Sequence of chain 1.C:
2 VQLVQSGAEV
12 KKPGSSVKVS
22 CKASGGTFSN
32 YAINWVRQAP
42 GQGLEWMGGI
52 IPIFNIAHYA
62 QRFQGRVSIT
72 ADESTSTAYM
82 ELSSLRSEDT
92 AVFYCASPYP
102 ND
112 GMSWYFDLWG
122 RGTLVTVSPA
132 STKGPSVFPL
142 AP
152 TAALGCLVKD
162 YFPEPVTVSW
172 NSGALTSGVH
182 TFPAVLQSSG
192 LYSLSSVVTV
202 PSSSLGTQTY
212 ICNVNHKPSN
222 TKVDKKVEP

Binding-site contacts:
Ligand atom O2 contacts residue PHE64 of chain 1.C at 4.4 Å.
Ligand atom O3 contacts residue VAL68 of chain 1.C at 3.1 Å (h-bond).
Ligand atom C6 contacts residue TYR60 of chain 1.C at 4.3 Å (hydrophobic).
Ligand atom O6 contacts residue SER69 of chain 1.C at 2.7 Å (h-bond).
Ligand atom O6 contacts residue ILE70 of chain 1.C at 4.3 Å.
Ligand atom C4 contacts residue VAL68 of chain 1.C at 3.5 Å (hydrophobic).
Ligand atom C1 contacts residue GLN65 of chain 1.C at 3.7 Å.
Ligand atom O6 contacts residue GLC1 of chain 1.J at 3.1 Å (h-bond).
Ligand atom O6 contacts residue TYR60 of chain 1.C at 3.3 Å (h-bond).
Ligand atom C6 contacts residue GLC1 of chain 1.J at 3.9 Å.
Ligand atom O6 contacts residue GLC1 of chain 1.J at 4.3 Å.
Ligand atom C1 contacts residue TYR60 of chain 1.C at 4.4 Å (hydrophobic).
Ligand atom O2 contacts residue GLY66 of chain 1.C at 2.8 Å (h-bond).
Ligand atom O2 contacts residue GLN65 of chain 1.C at 3.0 Å.
Ligand atom C2 contacts residue VAL68 of chain 1.C at 2.9 Å (hydrophobic).
Ligand atom O5 contacts residue VAL68 of chain 1.C at 4.0 Å.
Ligand atom C3 contacts residue GLY66 of chain 1.C at 3.6 Å.
Ligand atom O1 contacts residue TYR60 of chain 1.C at 4.4 Å.
Ligand atom O6 contacts residue TYR60 of chain 1.C at 4.0 Å.
Ligand atom O5 contacts residue TYR60 of chain 1.C at 3.5 Å (h-bond).
Ligand atom C2 contacts residue TYR60 of chain 1.C at 4.2 Å (hydrophobic).
Ligand atom O6 contacts residue VAL68 of chain 1.C at 4.5 Å.
Ligand atom C4 contacts residue SER69 of chain 1.C at 4.4 Å.
Ligand atom C6 contacts residue SER69 of chain 1.C at 3.9 Å.
Ligand atom O2 contacts residue TYR60 of chain 1.C at 4.5 Å.
Ligand atom C1 contacts residue TYR60 of chain 1.C at 3.8 Å (hydrophobic).
Ligand atom C5 contacts residue VAL68 of chain 1.C at 4.3 Å (hydrophobic).
Ligand atom O3 contacts residue ARG67 of chain 1.C at 3.4 Å (salt-bridge).
Ligand atom O6 contacts residue FRU2 of chain 1.J at 3.9 Å.
Ligand atom O3 contacts residue GLN65 of chain 1.C at 4.0 Å.
Ligand atom O3 contacts residue GLY66 of chain 1.C at 2.8 Å (h-bond).
Ligand atom C6 contacts residue FRU2 of chain 1.J at 4.3 Å.
Ligand atom C6 contacts residue GLC1 of chain 1.J at 3.3 Å.
Ligand atom C3 contacts residue VAL68 of chain 1.C at 3.3 Å (hydrophobic).
Ligand atom C2 contacts residue GLN65 of chain 1.C at 4.3 Å.
Ligand atom O2 contacts residue VAL68 of chain 1.C at 3.7 Å.
Ligand atom C2 contacts residue GLY66 of chain 1.C at 3.7 Å.
Ligand atom O1 contacts residue GLN65 of chain 1.C at 3.7 Å.
Ligand atom C1 contacts residue VAL68 of chain 1.C at 4.0 Å (hydrophobic).
Ligand atom O5 contacts residue TYR60 of chain 1.C at 3.9 Å.

A protein and the small-molecule ligand that binds it are described below.
Small molecule (SMILES): OC[C@H]1O[C@@](CO)(O[C@H]2O[C@H](CO)[C@@H](O)[C@H](O)[C@H]2O)[C@@H](O)[C@@H]1O